A small-molecule ligand and the protein it binds are described below.
Small molecule (SMILES): CC(=O)N[C@@H]1[C@@H](O)[C@H](O)[C@@H](CO)O[C@H]1O

Sequence of chain 1.G:
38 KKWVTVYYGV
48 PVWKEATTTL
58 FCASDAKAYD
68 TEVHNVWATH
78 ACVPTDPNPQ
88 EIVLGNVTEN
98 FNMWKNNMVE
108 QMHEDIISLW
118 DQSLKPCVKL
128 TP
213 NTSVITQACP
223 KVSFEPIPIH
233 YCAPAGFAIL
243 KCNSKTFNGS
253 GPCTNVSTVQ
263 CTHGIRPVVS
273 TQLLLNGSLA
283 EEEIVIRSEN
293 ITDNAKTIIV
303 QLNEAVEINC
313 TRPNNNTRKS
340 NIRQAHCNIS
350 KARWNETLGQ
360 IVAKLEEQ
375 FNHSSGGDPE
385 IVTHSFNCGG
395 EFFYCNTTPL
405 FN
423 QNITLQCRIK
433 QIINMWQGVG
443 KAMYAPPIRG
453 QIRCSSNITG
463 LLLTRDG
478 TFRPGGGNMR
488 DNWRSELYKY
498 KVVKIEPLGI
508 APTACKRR

Binding-site contacts:
Ligand atom C7 contacts residue ASN406 of chain 1.G at 3.1 Å.
Ligand atom C4 contacts residue ASN406 of chain 1.G at 4.4 Å.
Ligand atom C1 contacts residue ASN406 of chain 1.G at 1.5 Å.
Ligand atom C2 contacts residue ASN406 of chain 1.G at 2.5 Å.
Ligand atom C8 contacts residue ASN406 of chain 1.G at 4.3 Å.
Ligand atom C5 contacts residue PRO403 of chain 1.G at 4.2 Å (hydrophobic).
Ligand atom O6 contacts residue PRO403 of chain 1.G at 3.0 Å (h-bond).
Ligand atom O6 contacts residue LYS350 of chain 1.G at 4.4 Å.
Ligand atom O6 contacts residue ILE425 of chain 1.G at 3.5 Å.
Ligand atom O7 contacts residue ASN406 of chain 1.G at 3.0 Å (h-bond).
Ligand atom O5 contacts residue PRO403 of chain 1.G at 3.7 Å.
Ligand atom O5 contacts residue ASN406 of chain 1.G at 2.5 Å (h-bond).
Ligand atom O4 contacts residue LYS350 of chain 1.G at 4.4 Å.
Ligand atom C5 contacts residue ASN406 of chain 1.G at 3.8 Å.
Ligand atom C6 contacts residue ILE425 of chain 1.G at 4.2 Å (hydrophobic).
Ligand atom C3 contacts residue ASN406 of chain 1.G at 3.9 Å.
Ligand atom C6 contacts residue PRO403 of chain 1.G at 3.9 Å (hydrophobic).
Ligand atom N2 contacts residue ASN406 of chain 1.G at 2.9 Å (h-bond).